Binding-site contacts:
Ligand atom C2 contacts residue GLU568 of chain 1.A at 3.3 Å.
Ligand atom OP2 contacts residue ARG212 of chain 1.A at 3.0 Å (salt-bridge).
Ligand atom C7 contacts residue GLN264 of chain 1.A at 3.1 Å.
Ligand atom O4 contacts residue ARG793 of chain 1.A at 3.3 Å.
Ligand atom OP1 contacts residue THR255 of chain 1.A at 2.6 Å (h-bond).
Ligand atom O4' contacts residue PRO810 of chain 1.A at 3.1 Å.
Ligand atom O4' contacts residue GLN262 of chain 1.A at 3.3 Å (h-bond).
Ligand atom OP2 contacts residue HIS463 of chain 1.A at 2.6 Å (h-bond).
Ligand atom C2 contacts residue ILE636 of chain 1.A at 3.4 Å (hydrophobic).
Ligand atom OP1 contacts residue SER495 of chain 1.A at 3.0 Å (h-bond).
Ligand atom OP1 contacts residue ARG239 of chain 1.A at 3.2 Å.
Ligand atom O5' contacts residue SER495 of chain 1.A at 3.1 Å (h-bond).
Ligand atom OP2 contacts residue SER464 of chain 1.A at 2.8 Å (h-bond).
Ligand atom OP2 contacts residue ARG239 of chain 1.A at 3.3 Å.
Ligand atom O4 contacts residue GLN261 of chain 1.A at 3.3 Å (h-bond).
Ligand atom OP1 contacts residue ARG211 of chain 1.A at 3.4 Å.
Ligand atom OP2 contacts residue TYR432 of chain 1.A at 2.7 Å (h-bond).
Ligand atom O2 contacts residue PRO810 of chain 1.A at 3.2 Å.
Ligand atom OP1 contacts residue SER464 of chain 1.A at 2.9 Å (h-bond).
Ligand atom OP1 contacts residue LYS511 of chain 1.A at 3.3 Å.
Ligand atom N2 contacts residue ILE636 of chain 1.A at 3.4 Å (h-bond).
Ligand atom C5' contacts residue PRO210 of chain 1.A at 3.3 Å (hydrophobic).
Ligand atom C2 contacts residue TYR432 of chain 1.A at 3.3 Å (hydrophobic).
Ligand atom O4 contacts residue THR513 of chain 1.A at 2.5 Å (h-bond).
Ligand atom OP1 contacts residue SER833 of chain 1.A at 2.4 Å (h-bond).
Ligand atom OP1 contacts residue GLN736 of chain 1.A at 3.0 Å (h-bond).
Ligand atom OP1 contacts residue THR834 of chain 1.A at 3.1 Å (h-bond).
Ligand atom C2 contacts residue PRO635 of chain 1.A at 3.3 Å (hydrophobic).
Ligand atom OP2 contacts residue GLN261 of chain 1.A at 3.4 Å (h-bond).
Ligand atom N2 contacts residue GLU286 of chain 1.A at 3.3 Å (salt-bridge).
Ligand atom N1 contacts residue GLU568 of chain 1.A at 3.0 Å (salt-bridge).
Ligand atom O6 contacts residue SER664 of chain 1.A at 3.2 Å (h-bond).
Ligand atom OP1 contacts residue ARG239 of chain 1.A at 3.0 Å (salt-bridge).
Ligand atom N2 contacts residue GLU568 of chain 1.A at 3.3 Å (salt-bridge).
Ligand atom C7 contacts residue THR513 of chain 1.A at 3.2 Å.
Ligand atom OP1 contacts residue ARG212 of chain 1.A at 2.6 Å (salt-bridge).
Ligand atom OP1 contacts residue THR489 of chain 1.A at 2.9 Å (h-bond).
Ligand atom C4 contacts residue THR513 of chain 1.A at 3.2 Å.
Ligand atom O4 contacts residue SER265 of chain 1.A at 3.1 Å (h-bond).
Ligand atom N1 contacts residue TYR432 of chain 1.A at 3.3 Å.

A small-molecule ligand and the protein it binds are described below.
Small molecule (SMILES): Cc1cn([C@H]2C[C@H](O[P](=O)(O)OC[C@H]3O[C@@H](n4cnc5c(=O)nc(N)[nH]c54)C[C@@H]3O[P](=O)(O)OC[C@H]3O[C@@H](n4cc(C)c(=O)[nH]c4=O)C[C@@H]3O)[C@@H](CO[P](=O)(O)O[C@H]3C[C@H](n4cnc5c(=O)nc(N)[nH]c54)O[C@@H]3CO[P](=O)(O)O[C@H]3C[C@H](n4cnc5c(=O)nc(N)[nH]c54)O[C@@H]3CO[P](=O)(O)O[C@H]3C[C@H](n4cc(C)c(=O)[nH]c4=O)O[C@@H]3CO[P](=O)(O)O[C@H]3C[C@H](n4cnc5c(=O)nc(N)[nH]c54)O[C@@H]3CO[P](=O)(O)O[C@H]3C[C@H](n4cc(C)c(=O)[nH]c4=O)O[C@@H]3CO[P](=O)(O)O[C@H]3C[C@H](n4cc(C)c(=O)[nH]c4=O)O[C@@H]3COP(=O)=O)O2)c(=O)[nH]c1=O

Sequence of chain 1.A:
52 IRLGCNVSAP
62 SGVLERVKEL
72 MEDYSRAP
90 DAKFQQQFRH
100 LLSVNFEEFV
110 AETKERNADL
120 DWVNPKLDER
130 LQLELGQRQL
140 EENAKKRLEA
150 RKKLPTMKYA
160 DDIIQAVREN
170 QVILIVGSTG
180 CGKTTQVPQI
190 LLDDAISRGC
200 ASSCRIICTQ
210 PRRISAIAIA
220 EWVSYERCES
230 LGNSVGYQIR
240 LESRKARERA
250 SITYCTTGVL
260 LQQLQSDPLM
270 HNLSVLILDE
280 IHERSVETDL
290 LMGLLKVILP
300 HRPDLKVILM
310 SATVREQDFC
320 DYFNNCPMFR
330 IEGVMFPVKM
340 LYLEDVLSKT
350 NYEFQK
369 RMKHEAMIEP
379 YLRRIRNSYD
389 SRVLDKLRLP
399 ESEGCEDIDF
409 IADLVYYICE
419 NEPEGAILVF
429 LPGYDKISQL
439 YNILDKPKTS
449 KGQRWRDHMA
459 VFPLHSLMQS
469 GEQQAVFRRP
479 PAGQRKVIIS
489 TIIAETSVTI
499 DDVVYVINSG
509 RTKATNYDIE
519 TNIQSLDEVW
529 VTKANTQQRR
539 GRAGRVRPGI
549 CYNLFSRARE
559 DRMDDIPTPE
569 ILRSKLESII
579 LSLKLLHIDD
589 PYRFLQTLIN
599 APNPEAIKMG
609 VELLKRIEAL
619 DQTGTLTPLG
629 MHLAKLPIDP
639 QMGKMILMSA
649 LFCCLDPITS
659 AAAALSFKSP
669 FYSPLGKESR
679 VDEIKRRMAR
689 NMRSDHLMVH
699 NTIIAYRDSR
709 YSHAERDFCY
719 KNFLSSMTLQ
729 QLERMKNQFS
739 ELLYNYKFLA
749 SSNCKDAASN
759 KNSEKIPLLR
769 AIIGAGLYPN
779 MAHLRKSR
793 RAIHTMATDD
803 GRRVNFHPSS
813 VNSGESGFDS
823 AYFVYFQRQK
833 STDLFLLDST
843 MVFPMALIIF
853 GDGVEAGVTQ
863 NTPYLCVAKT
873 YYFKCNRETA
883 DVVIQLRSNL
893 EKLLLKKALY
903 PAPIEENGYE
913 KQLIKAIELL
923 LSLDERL